Sequence of chain 1.A:
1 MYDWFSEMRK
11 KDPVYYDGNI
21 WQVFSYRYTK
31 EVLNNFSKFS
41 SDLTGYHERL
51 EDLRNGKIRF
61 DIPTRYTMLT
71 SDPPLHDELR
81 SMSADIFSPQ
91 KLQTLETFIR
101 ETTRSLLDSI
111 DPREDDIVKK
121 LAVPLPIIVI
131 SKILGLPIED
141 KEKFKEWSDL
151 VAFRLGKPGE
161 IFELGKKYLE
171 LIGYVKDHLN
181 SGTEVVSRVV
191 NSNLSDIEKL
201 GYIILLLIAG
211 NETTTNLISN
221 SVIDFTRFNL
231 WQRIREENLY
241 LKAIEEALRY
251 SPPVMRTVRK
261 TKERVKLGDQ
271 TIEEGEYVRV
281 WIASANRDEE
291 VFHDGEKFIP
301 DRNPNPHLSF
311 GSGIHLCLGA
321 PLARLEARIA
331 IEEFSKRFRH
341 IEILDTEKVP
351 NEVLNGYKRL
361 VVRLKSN

The protein below binds the small molecule below.
Small molecule (SMILES): Fc1ccc(-c2c[nH]cn2)cc1

Binding-site contacts:
Ligand atom N3 contacts residue THR213 of chain 1.A at 3.9 Å.
Ligand atom C8 contacts residue LEU155 of chain 1.A at 3.7 Å (hydrophobic).
Ligand atom C9 contacts residue LEU155 of chain 1.A at 3.8 Å (hydrophobic).
Ligand atom C4 contacts residue ALA209 of chain 1.A at 3.9 Å (hydrophobic).
Ligand atom C10 contacts residue VAL254 of chain 1.A at 4.2 Å (hydrophobic).
Ligand atom C9 contacts residue ALA152 of chain 1.A at 4.0 Å (hydrophobic).
Ligand atom C11 contacts residue VAL254 of chain 1.A at 4.1 Å (hydrophobic).
Ligand atom C6 contacts residue LEU155 of chain 1.A at 4.4 Å (hydrophobic).
Ligand atom C8 contacts residue LEU354 of chain 1.A at 3.7 Å (hydrophobic).
Ligand atom C9 contacts residue GLY156 of chain 1.A at 4.0 Å.
Ligand atom C9 contacts residue VAL353 of chain 1.A at 4.3 Å (hydrophobic).
Ligand atom C5 contacts residue GLY210 of chain 1.A at 3.8 Å.
Ligand atom N1 contacts residue CYS317 of chain 1.A at 4.2 Å.
Ligand atom F contacts residue LEU354 of chain 1.A at 4.0 Å.
Ligand atom C9 contacts residue LEU354 of chain 1.A at 4.0 Å (hydrophobic).
Ligand atom F contacts residue VAL353 of chain 1.A at 3.5 Å.
Ligand atom C5 contacts residue THR213 of chain 1.A at 3.8 Å.
Ligand atom C2 contacts residue HEM1 of chain 1.D at 3.0 Å.
Ligand atom C7 contacts residue LEU354 of chain 1.A at 4.4 Å (hydrophobic).
Ligand atom N3 contacts residue ALA209 of chain 1.A at 2.7 Å (h-bond).
Ligand atom C6 contacts residue THR213 of chain 1.A at 4.1 Å.
Ligand atom C6 contacts residue VAL254 of chain 1.A at 4.4 Å (hydrophobic).
Ligand atom F contacts residue GLY156 of chain 1.A at 3.0 Å.
Ligand atom F contacts residue ALA152 of chain 1.A at 3.6 Å.
Ligand atom C5 contacts residue ALA209 of chain 1.A at 3.2 Å (hydrophobic).
Ligand atom C8 contacts residue GLY156 of chain 1.A at 4.5 Å.
Ligand atom C7 contacts residue LEU155 of chain 1.A at 4.0 Å (hydrophobic).
Ligand atom C2 contacts residue THR213 of chain 1.A at 4.5 Å.
Ligand atom C4 contacts residue HEM1 of chain 1.D at 4.2 Å.
Ligand atom C10 contacts residue LEU155 of chain 1.A at 4.5 Å (hydrophobic).
Ligand atom N3 contacts residue HEM1 of chain 1.D at 4.2 Å.
Ligand atom C5 contacts residue HEM1 of chain 1.D at 3.0 Å.
Ligand atom C4 contacts residue THR213 of chain 1.A at 4.0 Å.
Ligand atom N1 contacts residue HEM1 of chain 1.D at 1.9 Å.
Ligand atom C8 contacts residue ALA152 of chain 1.A at 3.5 Å (hydrophobic).
Ligand atom C7 contacts residue ALA209 of chain 1.A at 4.2 Å (hydrophobic).
Ligand atom F contacts residue LEU155 of chain 1.A at 3.4 Å.
Ligand atom N3 contacts residue GLY210 of chain 1.A at 4.2 Å.
Ligand atom N1 contacts residue THR213 of chain 1.A at 4.4 Å.
Ligand atom C7 contacts residue THR213 of chain 1.A at 4.0 Å.